This small molecule binds to this protein.
Small molecule (SMILES): CC(=O)N[C@@H]1[C@@H](O)[C@H](O)[C@@H](CO)O[C@H]1O

Binding-site contacts:
Ligand atom C1 contacts residue THR137 of chain 1.C at 4.3 Å.
Ligand atom C2 contacts residue ASN263 of chain 1.C at 2.5 Å.
Ligand atom C5 contacts residue THR137 of chain 1.C at 4.0 Å.
Ligand atom C8 contacts residue ASN263 of chain 1.C at 4.3 Å.
Ligand atom C5 contacts residue ASN263 of chain 1.C at 3.7 Å.
Ligand atom N2 contacts residue ASN263 of chain 1.C at 2.9 Å (h-bond).
Ligand atom C6 contacts residue THR137 of chain 1.C at 3.7 Å.
Ligand atom O5 contacts residue THR137 of chain 1.C at 3.4 Å.
Ligand atom C4 contacts residue ASN263 of chain 1.C at 4.2 Å.
Ligand atom O7 contacts residue ASN263 of chain 1.C at 3.3 Å (h-bond).
Ligand atom C7 contacts residue ASN263 of chain 1.C at 3.3 Å.
Ligand atom O6 contacts residue THR137 of chain 1.C at 3.5 Å.
Ligand atom C3 contacts residue ASN263 of chain 1.C at 3.8 Å.
Ligand atom O5 contacts residue ASN263 of chain 1.C at 2.4 Å (h-bond).
Ligand atom C1 contacts residue ASN263 of chain 1.C at 1.4 Å.

Sequence of chain 1.C:
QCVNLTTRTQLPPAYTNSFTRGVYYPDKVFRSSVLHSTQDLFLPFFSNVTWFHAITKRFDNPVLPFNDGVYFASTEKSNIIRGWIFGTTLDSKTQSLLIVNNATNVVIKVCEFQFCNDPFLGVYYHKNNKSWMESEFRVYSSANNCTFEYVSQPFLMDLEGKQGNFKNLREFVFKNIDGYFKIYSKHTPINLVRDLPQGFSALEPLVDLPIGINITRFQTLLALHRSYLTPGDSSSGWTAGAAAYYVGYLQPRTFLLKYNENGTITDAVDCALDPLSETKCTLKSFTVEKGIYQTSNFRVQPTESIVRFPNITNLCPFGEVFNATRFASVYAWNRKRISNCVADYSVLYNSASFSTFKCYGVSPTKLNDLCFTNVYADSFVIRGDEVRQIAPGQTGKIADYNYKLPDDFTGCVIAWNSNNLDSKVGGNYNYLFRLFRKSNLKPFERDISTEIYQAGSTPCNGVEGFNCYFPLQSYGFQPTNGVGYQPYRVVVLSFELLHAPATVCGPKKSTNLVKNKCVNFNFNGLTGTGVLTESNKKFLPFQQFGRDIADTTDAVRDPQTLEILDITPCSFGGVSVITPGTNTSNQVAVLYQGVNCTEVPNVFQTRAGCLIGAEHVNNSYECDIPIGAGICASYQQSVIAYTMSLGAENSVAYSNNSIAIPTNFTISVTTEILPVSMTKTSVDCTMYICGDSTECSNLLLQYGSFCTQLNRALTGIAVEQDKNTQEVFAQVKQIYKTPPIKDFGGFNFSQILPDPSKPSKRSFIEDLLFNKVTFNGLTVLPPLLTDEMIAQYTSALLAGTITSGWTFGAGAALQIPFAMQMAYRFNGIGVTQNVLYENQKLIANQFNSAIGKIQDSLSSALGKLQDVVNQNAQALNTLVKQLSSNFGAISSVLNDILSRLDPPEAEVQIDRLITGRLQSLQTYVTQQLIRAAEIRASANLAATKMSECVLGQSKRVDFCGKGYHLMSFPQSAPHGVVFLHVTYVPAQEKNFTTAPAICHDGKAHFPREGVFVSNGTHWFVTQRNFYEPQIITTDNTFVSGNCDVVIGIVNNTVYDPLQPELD